Binding-site contacts:
Ligand atom C7 contacts residue ASN323 of chain 1.A at 3.3 Å.
Ligand atom C2 contacts residue ASN323 of chain 1.A at 2.5 Å.
Ligand atom N2 contacts residue ASN323 of chain 1.A at 2.9 Å (h-bond).
Ligand atom O7 contacts residue ASN323 of chain 1.A at 3.4 Å (h-bond).
Ligand atom C3 contacts residue ASN323 of chain 1.A at 3.8 Å.
Ligand atom C5 contacts residue ASN323 of chain 1.A at 3.7 Å.
Ligand atom C8 contacts residue ASN323 of chain 1.A at 4.4 Å.
Ligand atom C4 contacts residue ASN323 of chain 1.A at 4.2 Å.
Ligand atom O5 contacts residue ASN323 of chain 1.A at 2.4 Å (h-bond).
Ligand atom C1 contacts residue ASN323 of chain 1.A at 1.4 Å.

A small-molecule ligand and the protein it binds are described below.
Small molecule (SMILES): CC(=O)N[C@@H]1[C@@H](O)[C@H](O)[C@@H](CO)O[C@H]1O

Sequence of chain 1.A:
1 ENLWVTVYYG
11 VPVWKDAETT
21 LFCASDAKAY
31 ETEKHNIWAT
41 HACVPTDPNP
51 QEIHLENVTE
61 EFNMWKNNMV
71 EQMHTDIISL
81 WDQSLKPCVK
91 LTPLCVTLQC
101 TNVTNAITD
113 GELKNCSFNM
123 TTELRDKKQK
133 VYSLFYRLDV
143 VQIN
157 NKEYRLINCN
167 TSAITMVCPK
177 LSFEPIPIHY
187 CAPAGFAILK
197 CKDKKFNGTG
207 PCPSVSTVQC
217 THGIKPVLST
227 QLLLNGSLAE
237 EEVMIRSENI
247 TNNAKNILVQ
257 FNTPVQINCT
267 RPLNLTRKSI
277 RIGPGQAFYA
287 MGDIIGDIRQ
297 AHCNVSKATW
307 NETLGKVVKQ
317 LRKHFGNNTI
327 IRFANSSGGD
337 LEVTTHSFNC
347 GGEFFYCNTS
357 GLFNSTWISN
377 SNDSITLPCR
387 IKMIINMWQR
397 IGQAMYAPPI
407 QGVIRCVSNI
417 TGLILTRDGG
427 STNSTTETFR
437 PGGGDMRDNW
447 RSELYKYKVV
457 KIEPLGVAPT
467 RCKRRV